Sequence of chain 1.E:
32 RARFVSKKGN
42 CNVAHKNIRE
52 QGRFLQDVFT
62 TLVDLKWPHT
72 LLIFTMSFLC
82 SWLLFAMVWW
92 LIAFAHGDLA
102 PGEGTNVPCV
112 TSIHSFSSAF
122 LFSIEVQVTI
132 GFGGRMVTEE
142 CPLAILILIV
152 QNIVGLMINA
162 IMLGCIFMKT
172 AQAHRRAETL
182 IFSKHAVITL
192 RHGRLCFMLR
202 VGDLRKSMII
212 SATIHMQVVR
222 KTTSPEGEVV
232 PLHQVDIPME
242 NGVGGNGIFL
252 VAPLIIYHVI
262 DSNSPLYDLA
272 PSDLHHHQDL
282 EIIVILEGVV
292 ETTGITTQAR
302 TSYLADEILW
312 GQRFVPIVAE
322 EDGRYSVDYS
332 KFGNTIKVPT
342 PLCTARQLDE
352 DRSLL

The protein below binds the small molecule below.
Small molecule (SMILES): Nc1ncnc2c1ncn2[C@@H]1O[C@H](COP(=O)(O)OP(=O)(O)OP(O)(O)=S)[C@@H](O)[C@H]1O

Sequence of chain 1.C:
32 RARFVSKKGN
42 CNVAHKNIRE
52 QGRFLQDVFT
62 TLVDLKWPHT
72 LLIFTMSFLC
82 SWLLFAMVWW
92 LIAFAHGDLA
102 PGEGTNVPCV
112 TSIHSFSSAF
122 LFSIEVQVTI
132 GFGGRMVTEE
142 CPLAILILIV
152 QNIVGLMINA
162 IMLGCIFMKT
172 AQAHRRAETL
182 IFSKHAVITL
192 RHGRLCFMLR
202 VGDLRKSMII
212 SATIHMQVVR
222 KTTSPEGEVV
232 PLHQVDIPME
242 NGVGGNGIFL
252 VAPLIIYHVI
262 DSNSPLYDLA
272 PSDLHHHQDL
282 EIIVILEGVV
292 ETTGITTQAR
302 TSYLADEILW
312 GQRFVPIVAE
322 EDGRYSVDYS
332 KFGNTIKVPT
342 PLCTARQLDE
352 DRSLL

Binding-site contacts:
Ligand atom C2 contacts residue ARG50 of chain 1.C at 3.6 Å.
Ligand atom C5' contacts residue PHE333 of chain 1.E at 3.9 Å (hydrophobic).
Ligand atom N1 contacts residue ARG50 of chain 1.C at 3.2 Å (salt-bridge).
Ligand atom N7 contacts residue TYR330 of chain 1.E at 4.3 Å.
Ligand atom N3 contacts residue ARG50 of chain 1.C at 4.0 Å.
Ligand atom N7 contacts residue ARG50 of chain 1.C at 3.2 Å (salt-bridge).
Ligand atom N1 contacts residue ILE49 of chain 1.C at 4.1 Å.
Ligand atom N1 contacts residue ASN48 of chain 1.C at 4.0 Å.
Ligand atom C2' contacts residue ARG50 of chain 1.C at 4.0 Å.
Ligand atom C5 contacts residue ARG50 of chain 1.C at 3.7 Å.
Ligand atom C5' contacts residue SER184 of chain 1.E at 4.0 Å.
Ligand atom N1 contacts residue TYR330 of chain 1.E at 3.9 Å.
Ligand atom C4 contacts residue ARG50 of chain 1.C at 3.7 Å.
Ligand atom O5' contacts residue SER184 of chain 1.E at 4.1 Å.
Ligand atom C8 contacts residue ARG50 of chain 1.C at 3.1 Å.
Ligand atom O3B contacts residue LYS185 of chain 1.E at 4.1 Å.
Ligand atom N9 contacts residue ARG50 of chain 1.C at 3.6 Å (salt-bridge).
Ligand atom C1' contacts residue ILE182 of chain 1.E at 3.7 Å (hydrophobic).
Ligand atom O1B contacts residue LYS185 of chain 1.E at 3.2 Å.
Ligand atom N6 contacts residue ASN48 of chain 1.C at 3.5 Å (h-bond).
Ligand atom N3 contacts residue LEU205 of chain 1.E at 4.3 Å.
Ligand atom N6 contacts residue ARG50 of chain 1.C at 4.2 Å.
Ligand atom O3A contacts residue LYS185 of chain 1.E at 3.6 Å.
Ligand atom C5' contacts residue LYS185 of chain 1.E at 4.2 Å.
Ligand atom PB contacts residue LYS185 of chain 1.E at 4.1 Å.
Ligand atom O1A contacts residue GLY334 of chain 1.E at 3.1 Å.
Ligand atom O5' contacts residue PHE183 of chain 1.E at 3.9 Å.
Ligand atom O4' contacts residue ILE182 of chain 1.E at 3.4 Å.
Ligand atom O4' contacts residue PHE183 of chain 1.E at 4.0 Å.
Ligand atom N6 contacts residue TYR330 of chain 1.E at 3.3 Å.
Ligand atom O5' contacts residue LYS185 of chain 1.E at 3.5 Å (salt-bridge).
Ligand atom C2 contacts residue LEU205 of chain 1.E at 4.0 Å (hydrophobic).
Ligand atom C5' contacts residue PHE183 of chain 1.E at 3.3 Å (hydrophobic).
Ligand atom C6 contacts residue TYR330 of chain 1.E at 3.8 Å (hydrophobic).
Ligand atom C4' contacts residue PHE183 of chain 1.E at 3.3 Å (hydrophobic).
Ligand atom O2G contacts residue ARG50 of chain 1.C at 3.6 Å (salt-bridge).
Ligand atom PA contacts residue LYS185 of chain 1.E at 4.3 Å.
Ligand atom O1A contacts residue PHE333 of chain 1.E at 3.7 Å.
Ligand atom C6 contacts residue ARG50 of chain 1.C at 4.0 Å.
Ligand atom C6 contacts residue ASN48 of chain 1.C at 4.3 Å.